Sequence of chain 1.B:
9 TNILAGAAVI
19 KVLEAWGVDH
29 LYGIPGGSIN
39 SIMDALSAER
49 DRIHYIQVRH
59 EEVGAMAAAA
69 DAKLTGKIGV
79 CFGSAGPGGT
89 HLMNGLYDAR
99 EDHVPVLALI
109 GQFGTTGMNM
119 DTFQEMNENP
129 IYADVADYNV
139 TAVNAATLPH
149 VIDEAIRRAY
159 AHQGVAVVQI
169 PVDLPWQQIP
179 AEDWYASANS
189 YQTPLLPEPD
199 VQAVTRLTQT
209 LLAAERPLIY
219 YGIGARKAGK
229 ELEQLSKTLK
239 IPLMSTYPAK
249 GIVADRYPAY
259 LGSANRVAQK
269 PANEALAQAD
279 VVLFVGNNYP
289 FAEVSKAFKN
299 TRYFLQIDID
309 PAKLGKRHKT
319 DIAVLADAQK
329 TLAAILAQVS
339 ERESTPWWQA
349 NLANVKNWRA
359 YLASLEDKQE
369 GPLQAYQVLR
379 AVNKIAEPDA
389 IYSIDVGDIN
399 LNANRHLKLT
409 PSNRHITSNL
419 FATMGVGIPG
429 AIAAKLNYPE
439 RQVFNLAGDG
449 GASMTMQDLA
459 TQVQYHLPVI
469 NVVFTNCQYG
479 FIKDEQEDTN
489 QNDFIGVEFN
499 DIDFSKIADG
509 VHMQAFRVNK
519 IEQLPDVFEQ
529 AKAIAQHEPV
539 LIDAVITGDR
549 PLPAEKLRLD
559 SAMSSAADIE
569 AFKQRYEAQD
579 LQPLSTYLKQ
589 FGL

The protein below binds the small molecule below.
Small molecule (SMILES): CC(=O)C(=O)O

Binding-site contacts:
Ligand atom OXT contacts residue ARG264 of chain 1.B at 3.9 Å.
Ligand atom O3 contacts residue FAD1 of chain 1.M at 3.1 Å (h-bond).
Ligand atom CB contacts residue PHE121 of chain 2.B at 3.3 Å (hydrophobic).
Ligand atom OXT contacts residue ASN263 of chain 1.B at 3.0 Å (h-bond).
Ligand atom O contacts residue PHE479 of chain 1.B at 4.3 Å.
Ligand atom C contacts residue ARG264 of chain 1.B at 3.5 Å.
Ligand atom CA contacts residue PHE289 of chain 1.B at 3.9 Å (hydrophobic).
Ligand atom CA contacts residue PHE479 of chain 1.B at 4.0 Å (hydrophobic).
Ligand atom C contacts residue PHE289 of chain 1.B at 4.4 Å (hydrophobic).
Ligand atom O3 contacts residue ARG264 of chain 1.B at 3.5 Å.
Ligand atom CA contacts residue ASN263 of chain 1.B at 3.9 Å.
Ligand atom OXT contacts residue PHE289 of chain 1.B at 3.9 Å.
Ligand atom O contacts residue ARG264 of chain 1.B at 3.0 Å (salt-bridge).
Ligand atom O3 contacts residue PHE289 of chain 1.B at 3.9 Å.
Ligand atom O3 contacts residue VAL265 of chain 1.B at 4.3 Å.
Ligand atom O3 contacts residue ASN263 of chain 1.B at 3.5 Å (h-bond).
Ligand atom CB contacts residue FAD1 of chain 1.M at 3.9 Å.
Ligand atom O contacts residue GLU483 of chain 1.B at 4.0 Å.
Ligand atom CB contacts residue PHE479 of chain 1.B at 4.1 Å (hydrophobic).
Ligand atom CA contacts residue FAD1 of chain 1.M at 3.9 Å.
Ligand atom O3 contacts residue PHE479 of chain 1.B at 4.0 Å.
Ligand atom CB contacts residue PHE289 of chain 1.B at 3.9 Å (hydrophobic).
Ligand atom CA contacts residue ARG264 of chain 1.B at 4.0 Å.
Ligand atom C contacts residue ASN263 of chain 1.B at 3.9 Å.

Sequence of chain 2.B:
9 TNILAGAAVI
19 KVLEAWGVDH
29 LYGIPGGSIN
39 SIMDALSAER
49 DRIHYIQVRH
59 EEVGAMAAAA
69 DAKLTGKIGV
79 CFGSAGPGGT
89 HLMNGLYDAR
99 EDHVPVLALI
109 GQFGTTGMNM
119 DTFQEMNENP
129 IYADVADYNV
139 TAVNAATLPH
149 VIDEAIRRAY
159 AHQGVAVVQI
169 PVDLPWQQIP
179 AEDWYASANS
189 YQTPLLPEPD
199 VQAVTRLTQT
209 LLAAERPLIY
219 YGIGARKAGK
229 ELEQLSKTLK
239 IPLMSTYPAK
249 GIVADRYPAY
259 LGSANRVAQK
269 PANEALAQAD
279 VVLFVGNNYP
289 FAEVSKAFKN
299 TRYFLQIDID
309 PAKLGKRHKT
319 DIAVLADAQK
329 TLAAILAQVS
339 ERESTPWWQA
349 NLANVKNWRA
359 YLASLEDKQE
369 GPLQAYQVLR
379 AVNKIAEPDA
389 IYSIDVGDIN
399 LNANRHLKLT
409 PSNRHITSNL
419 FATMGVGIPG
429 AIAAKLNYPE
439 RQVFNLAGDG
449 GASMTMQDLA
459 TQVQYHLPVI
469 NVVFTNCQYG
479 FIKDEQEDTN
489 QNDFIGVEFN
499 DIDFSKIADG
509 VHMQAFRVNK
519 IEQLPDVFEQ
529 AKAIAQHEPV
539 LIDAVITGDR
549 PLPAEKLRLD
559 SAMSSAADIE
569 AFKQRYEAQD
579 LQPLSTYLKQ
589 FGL